Binding-site contacts:
Ligand atom N6 contacts residue GLY639 of chain 1.D at 3.5 Å (h-bond).
Ligand atom N6 contacts residue SER632 of chain 1.D at 3.6 Å.
Ligand atom C2 contacts residue PRO631 of chain 1.D at 4.2 Å (hydrophobic).
Ligand atom N6 contacts residue PRO633 of chain 1.D at 4.4 Å.
Ligand atom C5 contacts residue PRO631 of chain 1.D at 4.4 Å (hydrophobic).
Ligand atom N1 contacts residue PHE638 of chain 1.D at 4.1 Å.
Ligand atom N9 contacts residue HIS630 of chain 1.D at 4.4 Å.
Ligand atom C6 contacts residue GLY639 of chain 1.D at 3.7 Å.
Ligand atom N9 contacts residue PRO631 of chain 1.D at 3.8 Å.
Ligand atom C6 contacts residue PRO631 of chain 1.D at 4.3 Å (hydrophobic).
Ligand atom N7 contacts residue SER632 of chain 1.D at 3.7 Å.
Ligand atom C2 contacts residue GLY639 of chain 1.D at 2.9 Å.
Ligand atom N6 contacts residue GLY637 of chain 1.D at 3.4 Å (h-bond).
Ligand atom C5 contacts residue SER632 of chain 1.D at 3.9 Å.
Ligand atom N7 contacts residue ASP609 of chain 1.D at 4.0 Å.
Ligand atom C5 contacts residue PRO420 of chain 1.D at 4.5 Å (hydrophobic).
Ligand atom N1 contacts residue GLY639 of chain 1.D at 3.0 Å (h-bond).
Ligand atom C4 contacts residue PRO631 of chain 1.D at 4.2 Å (hydrophobic).
Ligand atom N7 contacts residue HIS630 of chain 1.D at 3.7 Å.
Ligand atom N6 contacts residue PHE638 of chain 1.D at 3.7 Å.
Ligand atom N1 contacts residue PRO631 of chain 1.D at 4.2 Å.
Ligand atom N3 contacts residue PRO631 of chain 1.D at 4.1 Å.
Ligand atom C6 contacts residue SER632 of chain 1.D at 4.0 Å.
Ligand atom C8 contacts residue HIS630 of chain 1.D at 3.3 Å.
Ligand atom N3 contacts residue GLY639 of chain 1.D at 4.2 Å.
Ligand atom C2 contacts residue ILE622 of chain 1.D at 4.3 Å (hydrophobic).

The small molecule below binds the protein below.
Small molecule (SMILES): Nc1ncnc2[nH]cnc12

Sequence of chain 1.D:
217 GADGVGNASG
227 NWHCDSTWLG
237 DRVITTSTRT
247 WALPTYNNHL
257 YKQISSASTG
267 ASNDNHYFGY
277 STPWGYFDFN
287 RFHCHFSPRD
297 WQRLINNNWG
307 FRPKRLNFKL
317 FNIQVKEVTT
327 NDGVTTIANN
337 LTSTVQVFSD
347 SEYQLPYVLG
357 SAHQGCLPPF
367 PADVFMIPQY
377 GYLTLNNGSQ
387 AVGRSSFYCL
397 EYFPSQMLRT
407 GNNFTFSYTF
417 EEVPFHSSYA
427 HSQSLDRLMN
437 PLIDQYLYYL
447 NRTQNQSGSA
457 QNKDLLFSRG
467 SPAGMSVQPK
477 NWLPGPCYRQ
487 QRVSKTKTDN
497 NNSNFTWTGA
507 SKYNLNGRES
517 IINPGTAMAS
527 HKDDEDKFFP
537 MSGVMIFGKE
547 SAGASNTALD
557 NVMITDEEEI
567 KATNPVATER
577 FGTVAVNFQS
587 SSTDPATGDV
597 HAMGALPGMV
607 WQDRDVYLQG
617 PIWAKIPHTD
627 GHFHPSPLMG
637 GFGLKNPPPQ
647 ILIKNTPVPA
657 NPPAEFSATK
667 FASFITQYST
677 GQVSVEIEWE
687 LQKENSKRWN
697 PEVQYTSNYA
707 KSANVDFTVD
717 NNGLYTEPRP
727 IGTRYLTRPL